Binding-site contacts:
Ligand atom C4 contacts residue ASN60 of chain 1.GB at 4.3 Å.
Ligand atom C5 contacts residue GLU105 of chain 1.GB at 2.9 Å.
Ligand atom N2 contacts residue ASN60 of chain 1.GB at 2.8 Å (h-bond).
Ligand atom C1 contacts residue GLU105 of chain 1.GB at 3.3 Å.
Ligand atom O5 contacts residue THR103 of chain 1.GB at 3.9 Å.
Ligand atom C8 contacts residue SER49 of chain 1.GB at 3.5 Å.
Ligand atom C7 contacts residue ASN60 of chain 1.GB at 3.4 Å.
Ligand atom C3 contacts residue ASN60 of chain 1.GB at 3.8 Å.
Ligand atom O5 contacts residue ASN60 of chain 1.GB at 2.4 Å (h-bond).
Ligand atom C8 contacts residue ASN60 of chain 1.GB at 3.7 Å.
Ligand atom O5 contacts residue GLU105 of chain 1.GB at 2.9 Å (salt-bridge).
Ligand atom O7 contacts residue THR47 of chain 1.GB at 4.3 Å.
Ligand atom C2 contacts residue ASN60 of chain 1.GB at 2.5 Å.
Ligand atom C5 contacts residue ASN60 of chain 1.GB at 3.7 Å.
Ligand atom C1 contacts residue ASN60 of chain 1.GB at 1.4 Å.
Ligand atom C4 contacts residue GLU105 of chain 1.GB at 4.2 Å.
Ligand atom O6 contacts residue GLU105 of chain 1.GB at 2.9 Å (salt-bridge).
Ligand atom O7 contacts residue ASN60 of chain 1.GB at 4.3 Å.
Ligand atom C6 contacts residue GLU105 of chain 1.GB at 3.5 Å.
Ligand atom O7 contacts residue ASN48 of chain 1.GB at 4.3 Å.

A protein and the small-molecule ligand that binds it are described below.
Small molecule (SMILES): CC(=O)N[C@H]1[C@H](O[C@H]2[C@H](O)[C@@H](NC(C)=O)CO[C@@H]2CO)O[C@H](CO)[C@@H](O)[C@@H]1O

Sequence of chain 1.GB:
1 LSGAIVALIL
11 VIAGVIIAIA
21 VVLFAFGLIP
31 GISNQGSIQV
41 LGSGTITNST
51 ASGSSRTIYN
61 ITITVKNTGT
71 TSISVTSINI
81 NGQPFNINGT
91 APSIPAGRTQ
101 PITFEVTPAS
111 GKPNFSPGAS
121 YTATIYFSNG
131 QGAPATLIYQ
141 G